Sequence of chain 1.B:
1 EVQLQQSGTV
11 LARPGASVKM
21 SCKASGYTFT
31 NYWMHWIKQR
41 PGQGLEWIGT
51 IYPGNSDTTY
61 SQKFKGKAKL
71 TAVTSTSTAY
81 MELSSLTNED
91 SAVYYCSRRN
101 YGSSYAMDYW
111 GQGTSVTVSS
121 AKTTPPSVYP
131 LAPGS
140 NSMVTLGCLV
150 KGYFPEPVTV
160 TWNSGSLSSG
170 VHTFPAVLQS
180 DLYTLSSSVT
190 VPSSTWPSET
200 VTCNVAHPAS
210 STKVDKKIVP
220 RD

Sequence of chain 1.A:
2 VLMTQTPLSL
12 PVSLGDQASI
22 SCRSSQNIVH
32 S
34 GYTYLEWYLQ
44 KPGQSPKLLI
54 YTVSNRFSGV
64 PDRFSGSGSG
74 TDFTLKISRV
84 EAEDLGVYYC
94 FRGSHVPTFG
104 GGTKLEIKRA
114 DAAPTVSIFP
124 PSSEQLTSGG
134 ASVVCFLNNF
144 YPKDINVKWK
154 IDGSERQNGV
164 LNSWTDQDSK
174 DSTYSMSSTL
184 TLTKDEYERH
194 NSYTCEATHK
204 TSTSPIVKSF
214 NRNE

Binding-site contacts:
Ligand atom O2 contacts residue ARG99 of chain 1.B at 2.8 Å (salt-bridge).
Ligand atom O5' contacts residue GLY96 of chain 1.A at 4.0 Å.
Ligand atom N3 contacts residue TRP33 of chain 1.B at 4.0 Å.
Ligand atom O4 contacts residue TYR101 of chain 1.B at 3.2 Å.
Ligand atom N3 contacts residue ARG99 of chain 1.B at 3.8 Å.
Ligand atom C2 contacts residue TRP33 of chain 1.B at 3.8 Å (hydrophobic).
Ligand atom C2 contacts residue ARG99 of chain 1.B at 4.0 Å.
Ligand atom C4 contacts residue TYR101 of chain 1.B at 3.6 Å (hydrophobic).
Ligand atom O3' contacts residue SER97 of chain 1.A at 3.5 Å.
Ligand atom O3' contacts residue THR50 of chain 1.B at 3.8 Å.
Ligand atom O2 contacts residue HIS35 of chain 1.B at 3.2 Å (h-bond).
Ligand atom O2 contacts residue TRP33 of chain 1.B at 4.0 Å.
Ligand atom N3 contacts residue ARG99 of chain 1.B at 3.6 Å.
Ligand atom O2 contacts residue ASN100 of chain 1.B at 3.9 Å.
Ligand atom C2 contacts residue ASN100 of chain 1.B at 3.9 Å.
Ligand atom O2 contacts residue ARG99 of chain 1.B at 3.5 Å.
Ligand atom P contacts residue SER97 of chain 1.A at 3.9 Å.
Ligand atom OP1 contacts residue SER97 of chain 1.A at 3.0 Å.
Ligand atom C2' contacts residue TRP33 of chain 1.B at 3.8 Å (hydrophobic).
Ligand atom N3 contacts residue ASN100 of chain 1.B at 3.0 Å (h-bond).
Ligand atom N1 contacts residue TRP33 of chain 1.B at 3.7 Å.
Ligand atom C1' contacts residue TRP33 of chain 1.B at 3.6 Å (hydrophobic).
Ligand atom O4' contacts residue TYR37 of chain 1.A at 3.4 Å.
Ligand atom O3' contacts residue GLY96 of chain 1.A at 3.8 Å.
Ligand atom C5 contacts residue TRP33 of chain 1.B at 3.8 Å (hydrophobic).
Ligand atom C1' contacts residue TYR37 of chain 1.A at 4.0 Å (hydrophobic).
Ligand atom C2' contacts residue GLY96 of chain 1.A at 4.0 Å.
Ligand atom O2 contacts residue TYR105 of chain 1.B at 3.9 Å.
Ligand atom O5 contacts residue TRP33 of chain 1.B at 3.8 Å.
Ligand atom OP1 contacts residue HIS98 of chain 1.A at 2.8 Å (h-bond).
Ligand atom C5' contacts residue GLY96 of chain 1.A at 3.4 Å.
Ligand atom O4' contacts residue HIS35 of chain 1.B at 3.9 Å.
Ligand atom N3 contacts residue TYR101 of chain 1.B at 3.8 Å.
Ligand atom O4 contacts residue ASN100 of chain 1.B at 3.7 Å.
Ligand atom C2 contacts residue ARG99 of chain 1.B at 3.5 Å.
Ligand atom O3' contacts residue THR59 of chain 1.B at 3.1 Å (h-bond).
Ligand atom C6 contacts residue TRP33 of chain 1.B at 3.6 Å (hydrophobic).
Ligand atom C4' contacts residue TYR37 of chain 1.A at 3.8 Å (hydrophobic).
Ligand atom C4 contacts residue ASN100 of chain 1.B at 3.8 Å.
Ligand atom O4' contacts residue THR50 of chain 1.B at 4.1 Å.

A small-molecule ligand and the protein it binds are described below.
Small molecule (SMILES): Cc1cn2c(=O)nc1[C@@H]1N(C(=O)NC(=O)[C@]1(C)O)[C@H]1C[C@H](O[P](=O)(O)OC[C@H]3O[C@@H]2C[C@@H]3O)[C@@H](CO)O1